This protein binds this small molecule.
Small molecule (SMILES): CC(=O)N[C@H]1[C@H](O[C@H]2[C@H](O)[C@@H](NC(C)=O)CO[C@@H]2CO)O[C@H](CO)[C@@H](O[C@@H]2O[C@H](CO[C@H]3O[C@H](CO)[C@@H](O)[C@H](O)[C@@H]3O)[C@@H](O)[C@H](O)[C@@H]2O)[C@@H]1O

Sequence of chain 1.G:
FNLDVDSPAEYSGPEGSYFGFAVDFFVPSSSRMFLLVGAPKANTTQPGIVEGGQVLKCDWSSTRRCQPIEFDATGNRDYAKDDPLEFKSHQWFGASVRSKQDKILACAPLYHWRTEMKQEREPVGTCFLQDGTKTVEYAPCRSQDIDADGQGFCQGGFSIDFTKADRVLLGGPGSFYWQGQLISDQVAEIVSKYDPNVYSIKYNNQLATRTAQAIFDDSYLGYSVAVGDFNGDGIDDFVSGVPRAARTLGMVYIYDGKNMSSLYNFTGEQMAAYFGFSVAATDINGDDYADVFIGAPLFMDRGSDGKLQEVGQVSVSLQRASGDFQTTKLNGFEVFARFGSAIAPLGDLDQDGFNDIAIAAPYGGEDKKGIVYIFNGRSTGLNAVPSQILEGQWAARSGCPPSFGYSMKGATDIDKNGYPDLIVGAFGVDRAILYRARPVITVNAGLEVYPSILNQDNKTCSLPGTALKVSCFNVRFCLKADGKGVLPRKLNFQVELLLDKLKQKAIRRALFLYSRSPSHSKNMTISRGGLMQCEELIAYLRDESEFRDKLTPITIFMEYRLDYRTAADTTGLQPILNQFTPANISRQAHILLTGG

Binding-site contacts:
Ligand atom C8 contacts residue LEU264 of chain 1.G at 3.3 Å (hydrophobic).
Ligand atom C3 contacts residue GLN214 of chain 1.G at 3.5 Å.
Ligand atom C3 contacts residue ASN266 of chain 1.G at 3.8 Å.
Ligand atom C6 contacts residue GLN214 of chain 1.G at 3.7 Å.
Ligand atom N2 contacts residue PHE217 of chain 1.G at 3.2 Å.
Ligand atom O3 contacts residue PHE217 of chain 1.G at 3.7 Å.
Ligand atom O5 contacts residue TYR254 of chain 1.G at 4.0 Å.
Ligand atom C8 contacts residue ALA213 of chain 1.G at 4.0 Å (hydrophobic).
Ligand atom O7 contacts residue ASN266 of chain 1.G at 3.0 Å (h-bond).
Ligand atom C7 contacts residue ASN266 of chain 1.G at 3.2 Å.
Ligand atom C8 contacts residue PHE217 of chain 1.G at 3.9 Å (hydrophobic).
Ligand atom C1 contacts residue PHE217 of chain 1.G at 4.1 Å (hydrophobic).
Ligand atom C1 contacts residue GLN214 of chain 1.G at 3.6 Å.
Ligand atom C5 contacts residue TYR254 of chain 1.G at 3.9 Å (hydrophobic).
Ligand atom C1 contacts residue ASN266 of chain 1.G at 1.4 Å.
Ligand atom O3 contacts residue GLN214 of chain 1.G at 2.5 Å (h-bond).
Ligand atom C1 contacts residue SER263 of chain 1.G at 4.0 Å.
Ligand atom C5 contacts residue ASN266 of chain 1.G at 3.6 Å.
Ligand atom N2 contacts residue SER263 of chain 1.G at 2.8 Å (h-bond).
Ligand atom O6 contacts residue GLN214 of chain 1.G at 3.0 Å (h-bond).
Ligand atom C7 contacts residue SER263 of chain 1.G at 3.6 Å.
Ligand atom O2 contacts residue GLN214 of chain 1.G at 3.7 Å.
Ligand atom C3 contacts residue PHE217 of chain 1.G at 3.5 Å (hydrophobic).
Ligand atom N2 contacts residue ASN266 of chain 1.G at 2.9 Å (h-bond).
Ligand atom C2 contacts residue GLN214 of chain 1.G at 3.9 Å.
Ligand atom C2 contacts residue ASN266 of chain 1.G at 2.5 Å.
Ligand atom C1 contacts residue GLN214 of chain 1.G at 4.0 Å.
Ligand atom C2 contacts residue SER263 of chain 1.G at 3.6 Å.
Ligand atom O6 contacts residue PHE217 of chain 1.G at 3.7 Å.
Ligand atom C5 contacts residue GLN214 of chain 1.G at 3.7 Å.
Ligand atom C6 contacts residue TYR254 of chain 1.G at 3.2 Å (hydrophobic).
Ligand atom C8 contacts residue SER263 of chain 1.G at 3.6 Å.
Ligand atom O6 contacts residue TYR254 of chain 1.G at 3.3 Å (h-bond).
Ligand atom O5 contacts residue GLN214 of chain 1.G at 2.7 Å (h-bond).
Ligand atom C6 contacts residue PHE217 of chain 1.G at 3.5 Å (hydrophobic).
Ligand atom O4 contacts residue GLN214 of chain 1.G at 3.5 Å (h-bond).
Ligand atom O5 contacts residue ASN266 of chain 1.G at 2.3 Å (h-bond).
Ligand atom C3 contacts residue SER263 of chain 1.G at 3.8 Å.
Ligand atom C2 contacts residue PHE217 of chain 1.G at 3.9 Å (hydrophobic).
Ligand atom O3 contacts residue ALA213 of chain 1.G at 4.0 Å.